The small molecule below binds the protein below.
Small molecule (SMILES): Nc1ncnc2c1ncn2[C@@H]1O[C@H](COP(=O)(O)O)[C@@H](O)[C@H]1OP(=O)(O)O

Binding-site contacts:
Ligand atom N3 contacts residue SER37 of chain 1.A at 3.2 Å (h-bond).
Ligand atom C5 contacts residue SER37 of chain 1.A at 3.9 Å.
Ligand atom O2P contacts residue SER40 of chain 1.A at 3.2 Å (h-bond).
Ligand atom O6P contacts residue ALA13 of chain 1.A at 3.1 Å (h-bond).
Ligand atom O3P contacts residue ALA36 of chain 1.A at 3.8 Å.
Ligand atom C3' contacts residue THR11 of chain 1.A at 3.5 Å.
Ligand atom O1P contacts residue ARG39 of chain 1.A at 3.1 Å (salt-bridge).
Ligand atom O3P contacts residue SER40 of chain 1.A at 2.5 Å (h-bond).
Ligand atom O2' contacts residue THR11 of chain 1.A at 3.2 Å (h-bond).
Ligand atom C6 contacts residue THR76 of chain 1.A at 3.1 Å.
Ligand atom C5 contacts residue THR76 of chain 1.A at 3.2 Å.
Ligand atom O6P contacts residue MET162 of chain 1.A at 3.3 Å (h-bond).
Ligand atom C3' contacts residue GLY12 of chain 1.A at 3.8 Å.
Ligand atom N7 contacts residue THR76 of chain 1.A at 3.6 Å (h-bond).
Ligand atom O3' contacts residue GLY9 of chain 1.A at 3.4 Å.
Ligand atom P1 contacts residue SER37 of chain 1.A at 3.3 Å.
Ligand atom O6P contacts residue GLY12 of chain 1.A at 3.6 Å.
Ligand atom P2 contacts residue GLY12 of chain 1.A at 3.9 Å.
Ligand atom C4 contacts residue THR76 of chain 1.A at 3.7 Å.
Ligand atom C2 contacts residue THR76 of chain 1.A at 3.6 Å.
Ligand atom O3P contacts residue SER37 of chain 1.A at 2.6 Å (h-bond).
Ligand atom C2 contacts residue SER37 of chain 1.A at 3.3 Å.
Ligand atom O6P contacts residue GLY161 of chain 1.A at 3.6 Å.
Ligand atom N1 contacts residue THR76 of chain 1.A at 3.5 Å.
Ligand atom C2 contacts residue THR57 of chain 1.A at 3.5 Å.
Ligand atom O4P contacts residue MET162 of chain 1.A at 3.9 Å.
Ligand atom N1 contacts residue SER37 of chain 1.A at 3.9 Å.
Ligand atom N6 contacts residue THR76 of chain 1.A at 3.4 Å (h-bond).
Ligand atom N3 contacts residue ALA36 of chain 1.A at 3.4 Å.
Ligand atom O2P contacts residue THR11 of chain 1.A at 2.8 Å (h-bond).
Ligand atom O3' contacts residue THR11 of chain 1.A at 2.8 Å (h-bond).
Ligand atom O3' contacts residue GLY12 of chain 1.A at 3.1 Å (h-bond).
Ligand atom O5P contacts residue GLY12 of chain 1.A at 3.2 Å.
Ligand atom C2 contacts residue ALA36 of chain 1.A at 3.2 Å (hydrophobic).
Ligand atom P1 contacts residue THR11 of chain 1.A at 3.5 Å.
Ligand atom O1P contacts residue SER37 of chain 1.A at 3.1 Å (h-bond).
Ligand atom P1 contacts residue SER40 of chain 1.A at 3.4 Å.
Ligand atom N3 contacts residue ALA72 of chain 1.A at 3.9 Å.
Ligand atom O4' contacts residue ALA72 of chain 1.A at 3.3 Å.
Ligand atom C4 contacts residue SER37 of chain 1.A at 3.8 Å.

Sequence of chain 1.A:
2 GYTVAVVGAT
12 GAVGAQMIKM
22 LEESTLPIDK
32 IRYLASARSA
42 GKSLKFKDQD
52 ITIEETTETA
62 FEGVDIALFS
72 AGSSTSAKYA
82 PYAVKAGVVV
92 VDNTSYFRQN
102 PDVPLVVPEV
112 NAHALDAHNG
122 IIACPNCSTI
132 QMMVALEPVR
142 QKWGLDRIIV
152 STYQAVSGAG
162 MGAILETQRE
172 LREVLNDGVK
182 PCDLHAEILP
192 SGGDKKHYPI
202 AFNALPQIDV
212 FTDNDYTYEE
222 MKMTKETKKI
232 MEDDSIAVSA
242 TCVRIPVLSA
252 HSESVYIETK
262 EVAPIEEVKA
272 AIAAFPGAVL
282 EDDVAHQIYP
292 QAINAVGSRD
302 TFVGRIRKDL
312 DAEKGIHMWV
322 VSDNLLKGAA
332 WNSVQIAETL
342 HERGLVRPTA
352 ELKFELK